A small-molecule ligand and the protein it binds are described below.
Small molecule (SMILES): CN(Cc1cnc2nc(N)nc(N)c2n1)c1ccc(C(=O)N[C@@H](CCC(=O)O)C(=O)O)cc1

Sequence of chain 2.E:
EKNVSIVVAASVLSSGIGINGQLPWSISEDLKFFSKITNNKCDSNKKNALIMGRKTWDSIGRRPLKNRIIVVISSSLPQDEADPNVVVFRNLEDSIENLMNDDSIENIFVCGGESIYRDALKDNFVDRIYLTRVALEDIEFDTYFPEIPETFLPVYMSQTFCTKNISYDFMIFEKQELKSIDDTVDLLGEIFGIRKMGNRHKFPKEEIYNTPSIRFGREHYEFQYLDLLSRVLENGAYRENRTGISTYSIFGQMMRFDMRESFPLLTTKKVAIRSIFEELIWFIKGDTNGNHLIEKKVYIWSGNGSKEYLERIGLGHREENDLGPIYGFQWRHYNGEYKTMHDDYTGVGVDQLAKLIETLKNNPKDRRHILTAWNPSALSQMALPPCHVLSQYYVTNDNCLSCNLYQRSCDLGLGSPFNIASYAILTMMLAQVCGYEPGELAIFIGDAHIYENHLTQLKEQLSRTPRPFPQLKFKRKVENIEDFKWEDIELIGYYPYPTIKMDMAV

Binding-site contacts:
Ligand atom N10 contacts residue ILE62 of chain 2.E at 3.7 Å.
Ligand atom C16 contacts residue PHE36 of chain 2.E at 3.7 Å (hydrophobic).
Ligand atom NA2 contacts residue ASP32 of chain 2.E at 3.0 Å (salt-bridge).
Ligand atom NA4 contacts residue PHE36 of chain 2.E at 3.3 Å.
Ligand atom C6 contacts residue NDP1 of chain 2.Z at 3.7 Å.
Ligand atom C7 contacts residue LEU25 of chain 2.E at 3.6 Å (hydrophobic).
Ligand atom C14 contacts residue ILE62 of chain 2.E at 3.4 Å (hydrophobic).
Ligand atom C4 contacts residue VAL9 of chain 2.E at 3.5 Å (hydrophobic).
Ligand atom C2 contacts residue VAL10 of chain 2.E at 3.7 Å (hydrophobic).
Ligand atom NA4 contacts residue VAL9 of chain 2.E at 2.6 Å (h-bond).
Ligand atom NA2 contacts residue VAL10 of chain 2.E at 3.5 Å (h-bond).
Ligand atom O1 contacts residue ARG70 of chain 2.E at 2.5 Å (salt-bridge).
Ligand atom CB contacts residue SER37 of chain 2.E at 3.7 Å.
Ligand atom O2 contacts residue SER37 of chain 2.E at 3.1 Å (h-bond).
Ligand atom C15 contacts residue ILE62 of chain 2.E at 3.7 Å (hydrophobic).
Ligand atom OE2 contacts residue LEU33 of chain 2.E at 3.7 Å.
Ligand atom N3 contacts residue VAL9 of chain 2.E at 3.5 Å.
Ligand atom O2 contacts residue ARG70 of chain 2.E at 2.6 Å (salt-bridge).
Ligand atom C4 contacts residue NDP1 of chain 2.Z at 3.2 Å.
Ligand atom C4 contacts residue PHE36 of chain 2.E at 3.4 Å (hydrophobic).
Ligand atom CT contacts residue LEU67 of chain 2.E at 3.7 Å (hydrophobic).
Ligand atom CT contacts residue SER37 of chain 2.E at 3.5 Å.
Ligand atom N1 contacts residue ALA11 of chain 2.E at 3.5 Å.
Ligand atom NA4 contacts residue NDP1 of chain 2.Z at 3.7 Å.
Ligand atom N3 contacts residue PHE36 of chain 2.E at 3.7 Å.
Ligand atom N3 contacts residue NDP1 of chain 2.Z at 3.6 Å.
Ligand atom NA4 contacts residue TYR119 of chain 2.E at 3.6 Å.
Ligand atom C2 contacts residue ALA11 of chain 2.E at 3.6 Å (hydrophobic).
Ligand atom C4A contacts residue NDP1 of chain 2.Z at 3.1 Å.
Ligand atom NA2 contacts residue ALA11 of chain 2.E at 3.4 Å.
Ligand atom N5 contacts residue NDP1 of chain 2.Z at 3.4 Å.
Ligand atom N3 contacts residue VAL10 of chain 2.E at 3.4 Å (h-bond).
Ligand atom CT contacts residue ARG70 of chain 2.E at 3.2 Å.
Ligand atom N1 contacts residue ASP32 of chain 2.E at 3.0 Å (salt-bridge).
Ligand atom O1 contacts residue SER37 of chain 2.E at 3.5 Å.
Ligand atom C8A contacts residue NDP1 of chain 2.Z at 3.5 Å.
Ligand atom CM contacts residue ILE62 of chain 2.E at 3.7 Å (hydrophobic).
Ligand atom N3 contacts residue ALA11 of chain 2.E at 3.7 Å.
Ligand atom NA2 contacts residue THR134 of chain 2.E at 3.3 Å (h-bond).
Ligand atom C2 contacts residue ASP32 of chain 2.E at 3.7 Å.